Sequence of chain 1.C:
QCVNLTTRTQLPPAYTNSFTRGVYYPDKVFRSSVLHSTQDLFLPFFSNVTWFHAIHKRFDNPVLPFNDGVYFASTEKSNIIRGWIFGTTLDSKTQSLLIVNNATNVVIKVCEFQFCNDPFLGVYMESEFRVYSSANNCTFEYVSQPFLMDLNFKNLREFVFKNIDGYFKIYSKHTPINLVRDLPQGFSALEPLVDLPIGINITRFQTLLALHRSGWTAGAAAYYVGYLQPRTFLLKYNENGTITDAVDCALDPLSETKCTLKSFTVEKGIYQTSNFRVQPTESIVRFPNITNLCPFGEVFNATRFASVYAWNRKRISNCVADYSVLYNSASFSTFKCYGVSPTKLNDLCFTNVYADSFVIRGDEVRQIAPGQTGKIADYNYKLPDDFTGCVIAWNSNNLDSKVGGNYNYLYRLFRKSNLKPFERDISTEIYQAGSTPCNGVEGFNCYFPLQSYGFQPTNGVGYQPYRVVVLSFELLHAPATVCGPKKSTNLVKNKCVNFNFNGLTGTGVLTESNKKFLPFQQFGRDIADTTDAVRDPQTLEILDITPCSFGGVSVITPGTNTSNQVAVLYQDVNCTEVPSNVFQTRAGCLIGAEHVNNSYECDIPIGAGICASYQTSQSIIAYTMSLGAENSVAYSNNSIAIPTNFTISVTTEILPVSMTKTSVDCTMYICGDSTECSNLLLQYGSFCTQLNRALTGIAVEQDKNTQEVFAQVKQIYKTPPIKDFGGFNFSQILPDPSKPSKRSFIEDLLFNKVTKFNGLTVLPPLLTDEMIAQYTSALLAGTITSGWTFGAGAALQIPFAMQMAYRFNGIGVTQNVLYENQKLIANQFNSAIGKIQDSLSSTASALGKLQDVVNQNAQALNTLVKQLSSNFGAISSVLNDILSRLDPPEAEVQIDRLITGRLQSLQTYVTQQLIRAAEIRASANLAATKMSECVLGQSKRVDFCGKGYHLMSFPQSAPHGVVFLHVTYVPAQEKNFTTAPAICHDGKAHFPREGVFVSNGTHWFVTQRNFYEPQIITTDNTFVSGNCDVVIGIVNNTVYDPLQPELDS

Binding-site contacts:
Ligand atom O7 contacts residue GLN1071 of chain 1.C at 2.8 Å (h-bond).
Ligand atom O5 contacts residue ASN717 of chain 1.C at 2.3 Å (h-bond).
Ligand atom C8 contacts residue THR716 of chain 1.C at 4.2 Å.
Ligand atom C7 contacts residue LEU922 of chain 1.C at 3.6 Å (hydrophobic).
Ligand atom C5 contacts residue LEU922 of chain 1.C at 3.9 Å (hydrophobic).
Ligand atom C8 contacts residue LEU922 of chain 1.C at 3.7 Å (hydrophobic).
Ligand atom C2 contacts residue GLN1071 of chain 1.C at 4.4 Å.
Ligand atom O5 contacts residue GLN1071 of chain 1.C at 4.1 Å.
Ligand atom C4 contacts residue ASN717 of chain 1.C at 4.2 Å.
Ligand atom C3 contacts residue ASN717 of chain 1.C at 3.8 Å.
Ligand atom C5 contacts residue ASN717 of chain 1.C at 3.6 Å.
Ligand atom C8 contacts residue ASN717 of chain 1.C at 4.4 Å.
Ligand atom C1 contacts residue ASN717 of chain 1.C at 1.4 Å.
Ligand atom O4 contacts residue LEU922 of chain 1.C at 4.1 Å.
Ligand atom C6 contacts residue LEU922 of chain 1.C at 4.3 Å (hydrophobic).
Ligand atom C2 contacts residue ASN717 of chain 1.C at 2.5 Å.
Ligand atom C7 contacts residue ASN717 of chain 1.C at 3.2 Å.
Ligand atom N2 contacts residue ASN717 of chain 1.C at 2.9 Å (h-bond).
Ligand atom O7 contacts residue LEU922 of chain 1.C at 3.4 Å.
Ligand atom C1 contacts residue LEU922 of chain 1.C at 4.3 Å (hydrophobic).
Ligand atom O6 contacts residue GLN926 of chain 1.C at 3.5 Å (h-bond).
Ligand atom O7 contacts residue ASN717 of chain 1.C at 3.2 Å (h-bond).
Ligand atom C6 contacts residue GLN926 of chain 1.C at 4.2 Å.
Ligand atom C1 contacts residue GLN1071 of chain 1.C at 4.3 Å.
Ligand atom C7 contacts residue GLN1071 of chain 1.C at 3.9 Å.

This small molecule binds to this protein.
Small molecule (SMILES): CC(=O)N[C@H]1[C@H](O[C@H]2[C@H](O)[C@@H](NC(C)=O)CO[C@@H]2CO)O[C@H](CO)[C@@H](O)[C@@H]1O